Sequence of chain 1.A:
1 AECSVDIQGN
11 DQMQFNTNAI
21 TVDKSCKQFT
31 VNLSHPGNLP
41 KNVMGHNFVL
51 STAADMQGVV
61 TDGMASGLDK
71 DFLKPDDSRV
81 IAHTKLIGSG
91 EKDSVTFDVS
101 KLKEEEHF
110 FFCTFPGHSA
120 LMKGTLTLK

The protein below binds the small molecule below.
Small molecule (SMILES): c1ccn2->[Ru+2]3(n4ccnc4)(<-n4ccccc4-c2c1)<-n1ccccc1-c1ccccn->31

Binding-site contacts:
Ligand atom CE1 contacts residue GLU106 of chain 1.A at 3.6 Å.
Ligand atom C9 contacts residue HIS107 of chain 1.A at 4.1 Å.
Ligand atom C4 contacts residue GLU106 of chain 1.A at 2.7 Å.
Ligand atom C31 contacts residue LYS128 of chain 1.A at 3.8 Å.
Ligand atom C36 contacts residue THR126 of chain 1.A at 3.4 Å.
Ligand atom C35 contacts residue THR124 of chain 1.A at 3.7 Å.
Ligand atom CD2 contacts residue LYS128 of chain 1.A at 3.8 Å.
Ligand atom CG contacts residue HIS107 of chain 1.A at 3.3 Å.
Ligand atom C8 contacts residue HIS107 of chain 1.A at 3.2 Å.
Ligand atom N2 contacts residue HIS107 of chain 1.A at 2.7 Å (h-bond).
Ligand atom C36 contacts residue HIS107 of chain 1.A at 2.8 Å.
Ligand atom C5 contacts residue GLU106 of chain 1.A at 3.1 Å.
Ligand atom C6 contacts residue HIS107 of chain 1.A at 4.0 Å.
Ligand atom CE1 contacts residue HIS107 of chain 1.A at 3.5 Å.
Ligand atom N37 contacts residue THR126 of chain 1.A at 4.1 Å.
Ligand atom ND1 contacts residue HIS107 of chain 1.A at 2.8 Å (h-bond).
Ligand atom C33 contacts residue LYS128 of chain 1.A at 3.9 Å.
Ligand atom CD2 contacts residue GLU106 of chain 1.A at 3.2 Å.
Ligand atom CG contacts residue LYS128 of chain 1.A at 3.3 Å.
Ligand atom CG contacts residue THR126 of chain 1.A at 3.5 Å.
Ligand atom C7 contacts residue HIS107 of chain 1.A at 3.2 Å.
Ligand atom NE2 contacts residue GLU106 of chain 1.A at 3.2 Å.
Ligand atom C35 contacts residue THR126 of chain 1.A at 3.3 Å.
Ligand atom C32 contacts residue LYS128 of chain 1.A at 4.0 Å.
Ligand atom C29 contacts residue LYS128 of chain 1.A at 4.0 Å.
Ligand atom ND1 contacts residue LYS128 of chain 1.A at 3.9 Å.
Ligand atom N2 contacts residue GLU106 of chain 1.A at 3.8 Å.
Ligand atom C3 contacts residue GLU106 of chain 1.A at 3.2 Å.
Ligand atom N26 contacts residue HIS107 of chain 1.A at 3.9 Å.
Ligand atom C34 contacts residue THR126 of chain 1.A at 3.9 Å.
Ligand atom N13 contacts residue HIS107 of chain 1.A at 2.6 Å (h-bond).
Ligand atom RU contacts residue HIS107 of chain 1.A at 2.1 Å.
Ligand atom C32 contacts residue HIS107 of chain 1.A at 4.1 Å.
Ligand atom C35 contacts residue HIS107 of chain 1.A at 4.0 Å.
Ligand atom C3 contacts residue HIS107 of chain 1.A at 3.5 Å.
Ligand atom CG contacts residue GLU106 of chain 1.A at 3.6 Å.
Ligand atom C6 contacts residue GLU106 of chain 1.A at 3.8 Å.
Ligand atom C30 contacts residue LYS128 of chain 1.A at 3.4 Å.
Ligand atom C12 contacts residue HIS107 of chain 1.A at 3.4 Å.
Ligand atom N37 contacts residue HIS107 of chain 1.A at 2.8 Å (h-bond).